Binding-site contacts:
Ligand atom CG2 contacts residue VAL139 of chain 1.A at 4.2 Å (hydrophobic).
Ligand atom O contacts residue LEU202 of chain 1.A at 4.1 Å.
Ligand atom CA contacts residue ALA113 of chain 1.A at 4.2 Å (hydrophobic).
Ligand atom CB contacts residue LYS1 of chain 1.C at 3.4 Å.
Ligand atom CA contacts residue GLU143 of chain 1.A at 3.4 Å.
Ligand atom O contacts residue ARG203 of chain 1.A at 2.9 Å (salt-bridge).
Ligand atom O contacts residue LYS1 of chain 1.C at 2.2 Å (salt-bridge).
Ligand atom CG1 contacts residue LEU133 of chain 1.A at 3.8 Å (hydrophobic).
Ligand atom O contacts residue HIS231 of chain 1.A at 3.6 Å.
Ligand atom N contacts residue LYS1 of chain 1.C at 2.8 Å (salt-bridge).
Ligand atom CB contacts residue ASN112 of chain 1.A at 4.1 Å.
Ligand atom CG1 contacts residue LYS1 of chain 1.C at 3.4 Å.
Ligand atom C contacts residue HIS231 of chain 1.A at 4.1 Å.
Ligand atom CG2 contacts residue ARG203 of chain 1.A at 3.9 Å.
Ligand atom CA contacts residue LYS1 of chain 1.C at 2.5 Å.
Ligand atom CB contacts residue VAL139 of chain 1.A at 4.4 Å (hydrophobic).
Ligand atom N contacts residue ASN112 of chain 1.A at 3.0 Å (h-bond).
Ligand atom CA contacts residue ASN112 of chain 1.A at 3.8 Å.
Ligand atom C contacts residue ARG203 of chain 1.A at 4.0 Å.
Ligand atom CG2 contacts residue LYS1 of chain 1.C at 4.3 Å.
Ligand atom CG2 contacts residue ILE188 of chain 1.A at 4.4 Å (hydrophobic).
Ligand atom C contacts residue LYS1 of chain 1.C at 1.3 Å.
Ligand atom N contacts residue ALA113 of chain 1.A at 2.8 Å (h-bond).
Ligand atom CB contacts residue GLU143 of chain 1.A at 3.6 Å.
Ligand atom C contacts residue LEU202 of chain 1.A at 4.5 Å (hydrophobic).
Ligand atom C contacts residue ASN112 of chain 1.A at 3.9 Å.
Ligand atom N contacts residue GLU143 of chain 1.A at 2.8 Å (salt-bridge).
Ligand atom CG1 contacts residue LEU202 of chain 1.A at 4.1 Å (hydrophobic).
Ligand atom CG1 contacts residue ALA113 of chain 1.A at 4.4 Å (hydrophobic).
Ligand atom CG1 contacts residue ASN112 of chain 1.A at 3.5 Å.
Ligand atom CG2 contacts residue LEU202 of chain 1.A at 4.1 Å (hydrophobic).
Ligand atom CA contacts residue HIS142 of chain 1.A at 4.2 Å.

This small molecule binds to this protein.
Small molecule (SMILES): CC(C)[C@H](N)C(=O)O

Sequence of chain 1.A:
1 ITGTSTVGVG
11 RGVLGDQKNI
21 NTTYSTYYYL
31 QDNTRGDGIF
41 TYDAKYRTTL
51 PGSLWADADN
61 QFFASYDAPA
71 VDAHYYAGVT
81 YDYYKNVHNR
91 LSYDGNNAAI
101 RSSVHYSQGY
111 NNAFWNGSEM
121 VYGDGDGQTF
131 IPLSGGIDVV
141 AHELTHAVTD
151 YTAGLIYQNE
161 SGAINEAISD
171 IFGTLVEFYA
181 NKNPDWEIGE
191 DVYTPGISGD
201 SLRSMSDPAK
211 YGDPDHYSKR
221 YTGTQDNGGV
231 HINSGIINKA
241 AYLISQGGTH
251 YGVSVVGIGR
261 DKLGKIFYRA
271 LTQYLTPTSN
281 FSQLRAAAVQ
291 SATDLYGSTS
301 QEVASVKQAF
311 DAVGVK